Sequence of chain 1.A:
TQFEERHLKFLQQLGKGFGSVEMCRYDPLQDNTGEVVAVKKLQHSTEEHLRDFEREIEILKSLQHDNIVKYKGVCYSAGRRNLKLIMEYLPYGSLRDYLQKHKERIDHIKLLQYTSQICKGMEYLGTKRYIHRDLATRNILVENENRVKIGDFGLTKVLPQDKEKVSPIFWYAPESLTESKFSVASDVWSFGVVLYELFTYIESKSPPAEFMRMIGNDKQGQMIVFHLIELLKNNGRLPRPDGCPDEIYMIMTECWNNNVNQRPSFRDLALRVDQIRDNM

Binding-site contacts:
Ligand atom C17 contacts residue LEU21 of chain 1.A at 3.6 Å (hydrophobic).
Ligand atom C16 contacts residue GLY101 of chain 1.A at 3.6 Å.
Ligand atom C2 contacts residue VAL29 of chain 1.A at 3.6 Å (hydrophobic).
Ligand atom C14 contacts residue GLY101 of chain 1.A at 3.4 Å.
Ligand atom C13 contacts residue LEU98 of chain 1.A at 3.5 Å (hydrophobic).
Ligand atom C3 contacts residue GLY22 of chain 1.A at 3.8 Å.
Ligand atom CL1 contacts residue LYS23 of chain 1.A at 3.5 Å.
Ligand atom C14 contacts residue PRO99 of chain 1.A at 3.8 Å (hydrophobic).
Ligand atom O31 contacts residue ASP160 of chain 1.A at 3.8 Å.
Ligand atom C13 contacts residue GLY101 of chain 1.A at 3.5 Å.
Ligand atom O31 contacts residue LYS48 of chain 1.A at 3.2 Å (salt-bridge).
Ligand atom C21 contacts residue ALA46 of chain 1.A at 3.6 Å (hydrophobic).
Ligand atom C19 contacts residue LEU149 of chain 1.A at 3.8 Å (hydrophobic).
Ligand atom C23 contacts residue LEU98 of chain 1.A at 3.7 Å (hydrophobic).
Ligand atom C20 contacts residue ALA46 of chain 1.A at 3.7 Å (hydrophobic).
Ligand atom C14 contacts residue LEU98 of chain 1.A at 3.2 Å (hydrophobic).
Ligand atom C18 contacts residue LEU21 of chain 1.A at 3.8 Å (hydrophobic).
Ligand atom C4 contacts residue LYS23 of chain 1.A at 3.8 Å.
Ligand atom C13 contacts residue TYR97 of chain 1.A at 3.8 Å (hydrophobic).
Ligand atom C15 contacts residue GLY101 of chain 1.A at 3.4 Å.
Ligand atom C35 contacts residue LYS109 of chain 1.A at 3.4 Å.
Ligand atom CL1 contacts residue GLY22 of chain 1.A at 3.7 Å.
Ligand atom N32 contacts residue ASP160 of chain 1.A at 3.0 Å (salt-bridge).
Ligand atom N34 contacts residue LEU98 of chain 1.A at 2.9 Å (h-bond).
Ligand atom C12 contacts residue LEU21 of chain 1.A at 3.4 Å (hydrophobic).
Ligand atom N22 contacts residue LEU98 of chain 1.A at 3.1 Å (h-bond).
Ligand atom C14 contacts residue TYR97 of chain 1.A at 3.4 Å (hydrophobic).
Ligand atom CL1 contacts residue GLY27 of chain 1.A at 3.5 Å.
Ligand atom C21 contacts residue LEU98 of chain 1.A at 3.8 Å (hydrophobic).
Ligand atom C15 contacts residue TYR97 of chain 1.A at 3.8 Å (hydrophobic).
Ligand atom C4 contacts residue GLY22 of chain 1.A at 3.8 Å.
Ligand atom N34 contacts residue TYR97 of chain 1.A at 3.4 Å.
Ligand atom C21 contacts residue GLU96 of chain 1.A at 3.2 Å.
Ligand atom C26 contacts residue VAL29 of chain 1.A at 3.8 Å (hydrophobic).
Ligand atom C33 contacts residue LEU21 of chain 1.A at 3.8 Å (hydrophobic).
Ligand atom C18 contacts residue GLY101 of chain 1.A at 3.6 Å.
Ligand atom C20 contacts residue LEU149 of chain 1.A at 3.5 Å (hydrophobic).
Ligand atom C17 contacts residue GLY101 of chain 1.A at 3.7 Å.
Ligand atom C15 contacts residue PRO99 of chain 1.A at 3.8 Å (hydrophobic).
Ligand atom CL1 contacts residue GLY24 of chain 1.A at 3.3 Å.

The small molecule below binds the protein below.
Small molecule (SMILES): Cc1ccc(Cl)cc1-c1c(C(N)=O)cc(-c2ccnc(Nc3ccc(N4CCN(C)CC4)cc3)n2)n1C